Sequence of chain 1.A:
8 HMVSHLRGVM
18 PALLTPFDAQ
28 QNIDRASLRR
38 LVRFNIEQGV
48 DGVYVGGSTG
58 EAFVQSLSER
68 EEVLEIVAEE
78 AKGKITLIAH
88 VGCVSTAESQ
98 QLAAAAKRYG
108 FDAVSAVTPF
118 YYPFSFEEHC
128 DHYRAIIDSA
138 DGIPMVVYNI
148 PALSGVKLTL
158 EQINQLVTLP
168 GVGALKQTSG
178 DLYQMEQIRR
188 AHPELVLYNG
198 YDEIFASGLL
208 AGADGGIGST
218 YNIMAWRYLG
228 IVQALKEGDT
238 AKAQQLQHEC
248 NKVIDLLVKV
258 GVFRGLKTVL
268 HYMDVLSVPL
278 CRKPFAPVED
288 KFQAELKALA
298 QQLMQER

This protein binds this small molecule.
Small molecule (SMILES): CC(=O)C(=O)O

Binding-site contacts:
Ligand atom O contacts residue THR56 of chain 1.A at 2.2 Å (h-bond).
Ligand atom C contacts residue GLY54 of chain 1.A at 4.3 Å.
Ligand atom CB contacts residue ILE214 of chain 1.A at 3.6 Å (hydrophobic).
Ligand atom O contacts residue TYR145 of chain 1.A at 4.1 Å.
Ligand atom C contacts residue SER55 of chain 1.A at 3.6 Å.
Ligand atom C contacts residue THR56 of chain 1.A at 3.5 Å.
Ligand atom OXT contacts residue SER55 of chain 1.A at 2.9 Å (h-bond).
Ligand atom O contacts residue LYS173 of chain 1.A at 3.7 Å.
Ligand atom OXT contacts residue TYR145 of chain 1.A at 3.3 Å (h-bond).
Ligand atom O contacts residue GLY54 of chain 1.A at 4.4 Å.
Ligand atom O contacts residue ALA19 of chain 1.A at 3.4 Å.
Ligand atom CB contacts residue THR56 of chain 1.A at 4.0 Å.
Ligand atom CA contacts residue ALA19 of chain 1.A at 3.9 Å (hydrophobic).
Ligand atom OXT contacts residue GLY54 of chain 1.A at 3.4 Å.
Ligand atom OXT contacts residue ALA19 of chain 1.A at 4.5 Å.
Ligand atom OXT contacts residue TYR51 of chain 1.A at 3.4 Å.
Ligand atom OXT contacts residue THR56 of chain 1.A at 3.9 Å.
Ligand atom CB contacts residue LYS173 of chain 1.A at 2.6 Å.
Ligand atom CA contacts residue LYS173 of chain 1.A at 1.4 Å.
Ligand atom C contacts residue LYS173 of chain 1.A at 2.6 Å.
Ligand atom OXT contacts residue LYS173 of chain 1.A at 2.8 Å (salt-bridge).
Ligand atom CB contacts residue ALA19 of chain 1.A at 3.6 Å (hydrophobic).
Ligand atom C contacts residue TYR51 of chain 1.A at 4.1 Å (hydrophobic).
Ligand atom CA contacts residue TYR145 of chain 1.A at 3.5 Å (hydrophobic).
Ligand atom CA contacts residue ILE214 of chain 1.A at 4.0 Å (hydrophobic).
Ligand atom O contacts residue SER55 of chain 1.A at 3.7 Å.
Ligand atom CA contacts residue TYR51 of chain 1.A at 4.2 Å (hydrophobic).
Ligand atom CB contacts residue SER216 of chain 1.A at 4.3 Å.
Ligand atom C contacts residue ALA19 of chain 1.A at 3.7 Å (hydrophobic).
Ligand atom CB contacts residue GLY215 of chain 1.A at 4.0 Å.
Ligand atom C contacts residue TYR145 of chain 1.A at 3.4 Å (hydrophobic).
Ligand atom CA contacts residue THR56 of chain 1.A at 4.3 Å.